Binding-site contacts:
Ligand atom C1 contacts residue ASN27 of chain 2.A at 1.4 Å.
Ligand atom C8 contacts residue LYS26 of chain 2.A at 4.0 Å.
Ligand atom O5 contacts residue ASN27 of chain 2.A at 2.4 Å (h-bond).
Ligand atom O5 contacts residue GLN19 of chain 2.A at 4.2 Å.
Ligand atom C5 contacts residue ASN27 of chain 2.A at 3.7 Å.
Ligand atom C7 contacts residue ASN27 of chain 2.A at 3.6 Å.
Ligand atom C2 contacts residue ASN27 of chain 2.A at 2.5 Å.
Ligand atom C4 contacts residue ASN27 of chain 2.A at 4.2 Å.
Ligand atom O7 contacts residue ASN27 of chain 2.A at 3.9 Å.
Ligand atom C3 contacts residue ASN27 of chain 2.A at 3.8 Å.
Ligand atom O6 contacts residue GLN19 of chain 2.A at 4.3 Å.
Ligand atom N2 contacts residue ASN27 of chain 2.A at 3.0 Å (h-bond).

A small-molecule ligand and the protein it binds are described below.
Small molecule (SMILES): CC(=O)N[C@@H]1[C@@H](O)[C@H](O)[C@@H](CO)O[C@H]1O

Sequence of chain 2.A:
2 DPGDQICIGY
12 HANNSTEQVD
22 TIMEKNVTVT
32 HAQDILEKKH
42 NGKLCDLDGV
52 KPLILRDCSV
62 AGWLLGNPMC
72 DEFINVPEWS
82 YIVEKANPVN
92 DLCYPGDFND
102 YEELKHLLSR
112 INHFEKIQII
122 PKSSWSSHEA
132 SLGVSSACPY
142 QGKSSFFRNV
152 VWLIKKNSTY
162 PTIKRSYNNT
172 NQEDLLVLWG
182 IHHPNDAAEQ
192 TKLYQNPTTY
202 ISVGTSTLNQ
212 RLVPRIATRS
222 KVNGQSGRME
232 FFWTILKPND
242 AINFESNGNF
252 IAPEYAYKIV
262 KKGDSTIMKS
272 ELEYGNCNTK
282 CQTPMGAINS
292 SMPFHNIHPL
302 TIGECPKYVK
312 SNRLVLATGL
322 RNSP